Sequence of chain 2.C:
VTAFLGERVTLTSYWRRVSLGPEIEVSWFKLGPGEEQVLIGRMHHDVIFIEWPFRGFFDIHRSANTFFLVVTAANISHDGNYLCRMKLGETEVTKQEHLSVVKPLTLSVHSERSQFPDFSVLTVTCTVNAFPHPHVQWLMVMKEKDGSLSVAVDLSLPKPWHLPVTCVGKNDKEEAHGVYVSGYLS

This small molecule binds to this protein.
Small molecule (SMILES): CC(=O)N[C@H]1[C@H](O[C@H]2[C@H](O)[C@@H](NC(C)=O)CO[C@@H]2CO)O[C@H](CO)[C@@H](O[C@@H]2O[C@H](CO)[C@@H](O)[C@H](O)[C@@H]2O)[C@@H]1O

Binding-site contacts:
Ligand atom C1 contacts residue SER77 of chain 2.C at 4.2 Å.
Ligand atom C5 contacts residue HIS78 of chain 2.C at 4.0 Å.
Ligand atom O6 contacts residue ASN75 of chain 2.C at 4.3 Å.
Ligand atom O6 contacts residue HIS78 of chain 2.C at 3.2 Å.
Ligand atom C4 contacts residue ASN75 of chain 2.C at 4.2 Å.
Ligand atom C2 contacts residue PHE57 of chain 2.C at 3.7 Å (hydrophobic).
Ligand atom C3 contacts residue ASN75 of chain 2.C at 3.7 Å.
Ligand atom C1 contacts residue ASN75 of chain 2.C at 1.4 Å.
Ligand atom N2 contacts residue ASN75 of chain 2.C at 2.7 Å (h-bond).
Ligand atom C6 contacts residue SER77 of chain 2.C at 3.6 Å.
Ligand atom C6 contacts residue HIS78 of chain 2.C at 3.8 Å.
Ligand atom O5 contacts residue HIS78 of chain 2.C at 3.1 Å (h-bond).
Ligand atom C2 contacts residue ASN75 of chain 2.C at 2.2 Å.
Ligand atom C8 contacts residue ASN75 of chain 2.C at 4.2 Å.
Ligand atom C3 contacts residue PHE57 of chain 2.C at 4.1 Å (hydrophobic).
Ligand atom C1 contacts residue HIS78 of chain 2.C at 4.0 Å.
Ligand atom O3 contacts residue PHE57 of chain 2.C at 3.2 Å.
Ligand atom O5 contacts residue PHE57 of chain 2.C at 4.2 Å.
Ligand atom C7 contacts residue PRO53 of chain 2.C at 4.5 Å (hydrophobic).
Ligand atom C5 contacts residue SER77 of chain 2.C at 3.8 Å.
Ligand atom C1 contacts residue PRO53 of chain 2.C at 4.3 Å (hydrophobic).
Ligand atom C5 contacts residue ASN75 of chain 2.C at 3.7 Å.
Ligand atom C7 contacts residue ASN75 of chain 2.C at 3.1 Å.
Ligand atom C8 contacts residue PRO53 of chain 2.C at 4.1 Å (hydrophobic).
Ligand atom O7 contacts residue ASN75 of chain 2.C at 3.2 Å (h-bond).
Ligand atom C1 contacts residue PHE57 of chain 2.C at 4.5 Å (hydrophobic).
Ligand atom N2 contacts residue PRO53 of chain 2.C at 4.0 Å.
Ligand atom C2 contacts residue PRO53 of chain 2.C at 4.3 Å (hydrophobic).
Ligand atom C5 contacts residue PRO53 of chain 2.C at 4.5 Å (hydrophobic).
Ligand atom C5 contacts residue PHE57 of chain 2.C at 4.0 Å (hydrophobic).
Ligand atom N2 contacts residue PHE57 of chain 2.C at 4.1 Å.
Ligand atom O5 contacts residue SER77 of chain 2.C at 3.8 Å.
Ligand atom O6 contacts residue SER77 of chain 2.C at 2.5 Å (h-bond).
Ligand atom O5 contacts residue ASN75 of chain 2.C at 2.4 Å (h-bond).
Ligand atom C6 contacts residue PHE57 of chain 2.C at 4.2 Å (hydrophobic).
Ligand atom C4 contacts residue PHE57 of chain 2.C at 4.5 Å (hydrophobic).
Ligand atom C3 contacts residue PRO53 of chain 2.C at 3.8 Å (hydrophobic).